Binding-site contacts:
Ligand atom C9 contacts residue PRO53 of chain 2.F at 4.2 Å (hydrophobic).
Ligand atom O9B contacts residue PRO53 of chain 2.F at 4.0 Å.
Ligand atom CL2 contacts residue THR98 of chain 2.F at 4.0 Å.
Ligand atom CL2 contacts residue PRO53 of chain 2.F at 3.5 Å.
Ligand atom CL1 contacts residue GLY52 of chain 2.F at 3.3 Å.
Ligand atom CL1 contacts residue TYR125 of chain 2.F at 3.8 Å.
Ligand atom CL2 contacts residue ILE121 of chain 2.F at 4.0 Å.
Ligand atom O9B contacts residue ILE121 of chain 2.F at 4.1 Å.
Ligand atom N9 contacts residue ILE121 of chain 2.F at 3.7 Å.
Ligand atom CL2 contacts residue TYR125 of chain 2.F at 4.1 Å.
Ligand atom CL2 contacts residue GLY123 of chain 2.F at 3.6 Å.
Ligand atom CL1 contacts residue ILE51 of chain 2.F at 4.2 Å.
Ligand atom C7 contacts residue PRO53 of chain 2.F at 4.4 Å (hydrophobic).
Ligand atom O2 contacts residue PRO50 of chain 2.F at 3.8 Å.
Ligand atom C1 contacts residue PRO50 of chain 2.F at 4.5 Å (hydrophobic).
Ligand atom O4 contacts residue PRO50 of chain 2.F at 4.2 Å.
Ligand atom O2 contacts residue GLY52 of chain 2.F at 4.2 Å.
Ligand atom CL1 contacts residue ILE124 of chain 2.F at 3.5 Å.
Ligand atom N9 contacts residue PRO53 of chain 2.F at 4.3 Å.
Ligand atom C1 contacts residue GLY123 of chain 2.F at 4.2 Å.
Ligand atom O2 contacts residue PRO53 of chain 2.F at 3.8 Å.
Ligand atom CL1 contacts residue GLY123 of chain 2.F at 3.7 Å.
Ligand atom CL1 contacts residue PRO53 of chain 2.F at 4.1 Å.
Ligand atom O9A contacts residue ILE121 of chain 2.F at 2.9 Å.
Ligand atom C2 contacts residue PRO53 of chain 2.F at 4.5 Å (hydrophobic).
Ligand atom CL1 contacts residue PRO50 of chain 2.F at 3.9 Å.
Ligand atom C8 contacts residue PRO53 of chain 2.F at 3.8 Å (hydrophobic).
Ligand atom C2 contacts residue PRO50 of chain 2.F at 4.1 Å (hydrophobic).
Ligand atom C1 contacts residue TYR125 of chain 2.F at 3.6 Å (hydrophobic).

The small molecule below binds the protein below.
Small molecule (SMILES): O=C(N[C@H](CO)[C@H](O)c1ccc([N+](=O)[O-])cc1)C(Cl)Cl

Sequence of chain 2.F:
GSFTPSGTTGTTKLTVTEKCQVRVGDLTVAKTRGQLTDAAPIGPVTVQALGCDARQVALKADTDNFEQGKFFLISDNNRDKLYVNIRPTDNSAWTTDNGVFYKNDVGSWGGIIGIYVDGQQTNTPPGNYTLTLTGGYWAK